This protein binds this small molecule.
Small molecule (SMILES): CC(=O)N[C@H]1[C@H](O[C@H]2[C@H](O)[C@@H](NC(C)=O)CO[C@@H]2CO)O[C@H](CO)[C@@H](O)[C@@H]1O

Sequence of chain 1.A:
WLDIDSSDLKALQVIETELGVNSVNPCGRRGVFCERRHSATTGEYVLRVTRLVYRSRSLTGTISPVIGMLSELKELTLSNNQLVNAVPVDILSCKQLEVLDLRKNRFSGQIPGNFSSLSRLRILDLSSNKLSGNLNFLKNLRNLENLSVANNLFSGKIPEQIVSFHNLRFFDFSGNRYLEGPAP

Binding-site contacts:
Ligand atom C5 contacts residue VAL129 of chain 1.A at 4.3 Å (hydrophobic).
Ligand atom C2 contacts residue ASN154 of chain 1.A at 2.5 Å.
Ligand atom C3 contacts residue VAL129 of chain 1.A at 4.1 Å (hydrophobic).
Ligand atom C7 contacts residue LEU132 of chain 1.A at 3.9 Å (hydrophobic).
Ligand atom O5 contacts residue ASN154 of chain 1.A at 2.3 Å (h-bond).
Ligand atom C8 contacts residue ASN154 of chain 1.A at 4.3 Å.
Ligand atom O3 contacts residue VAL129 of chain 1.A at 4.4 Å.
Ligand atom C5 contacts residue PRO152 of chain 1.A at 3.8 Å (hydrophobic).
Ligand atom C2 contacts residue LEU132 of chain 1.A at 4.4 Å (hydrophobic).
Ligand atom O5 contacts residue VAL129 of chain 1.A at 4.1 Å.
Ligand atom N2 contacts residue ASN154 of chain 1.A at 2.9 Å (h-bond).
Ligand atom C4 contacts residue ASN154 of chain 1.A at 4.2 Å.
Ligand atom O5 contacts residue PRO152 of chain 1.A at 3.9 Å.
Ligand atom C3 contacts residue ASN154 of chain 1.A at 3.8 Å.
Ligand atom C4 contacts residue VAL129 of chain 1.A at 4.4 Å (hydrophobic).
Ligand atom C1 contacts residue LEU132 of chain 1.A at 3.9 Å (hydrophobic).
Ligand atom C5 contacts residue ASN154 of chain 1.A at 3.6 Å.
Ligand atom O7 contacts residue VAL129 of chain 1.A at 4.4 Å.
Ligand atom C1 contacts residue ASN154 of chain 1.A at 1.4 Å.
Ligand atom O4 contacts residue VAL129 of chain 1.A at 3.8 Å.
Ligand atom C1 contacts residue PRO152 of chain 1.A at 4.5 Å (hydrophobic).
Ligand atom O7 contacts residue ASN154 of chain 1.A at 2.9 Å (h-bond).
Ligand atom N2 contacts residue LEU132 of chain 1.A at 3.6 Å.
Ligand atom C8 contacts residue LEU132 of chain 1.A at 3.8 Å (hydrophobic).
Ligand atom C7 contacts residue ASN154 of chain 1.A at 3.1 Å.
Ligand atom C6 contacts residue PRO152 of chain 1.A at 3.9 Å (hydrophobic).